Sequence of chain 1.A:
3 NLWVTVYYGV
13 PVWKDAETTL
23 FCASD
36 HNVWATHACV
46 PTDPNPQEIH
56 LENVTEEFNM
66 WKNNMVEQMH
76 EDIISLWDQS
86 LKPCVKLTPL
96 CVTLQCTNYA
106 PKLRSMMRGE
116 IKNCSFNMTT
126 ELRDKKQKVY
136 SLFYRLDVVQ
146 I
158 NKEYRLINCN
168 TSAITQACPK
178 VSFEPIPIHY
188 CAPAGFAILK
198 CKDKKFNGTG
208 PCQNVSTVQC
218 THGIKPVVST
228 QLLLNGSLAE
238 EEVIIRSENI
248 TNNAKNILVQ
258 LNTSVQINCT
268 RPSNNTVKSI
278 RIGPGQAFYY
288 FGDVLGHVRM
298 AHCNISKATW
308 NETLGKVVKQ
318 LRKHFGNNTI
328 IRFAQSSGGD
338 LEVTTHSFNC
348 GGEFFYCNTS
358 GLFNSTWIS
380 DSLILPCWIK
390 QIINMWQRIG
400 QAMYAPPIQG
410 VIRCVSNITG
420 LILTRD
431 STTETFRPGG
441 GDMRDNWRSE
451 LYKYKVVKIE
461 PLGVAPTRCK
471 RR

Binding-site contacts:
Ligand atom C7 contacts residue ASN204 of chain 1.A at 3.1 Å.
Ligand atom C4 contacts residue ASN204 of chain 1.A at 4.2 Å.
Ligand atom O5 contacts residue ASN204 of chain 1.A at 2.4 Å (h-bond).
Ligand atom C1 contacts residue THR206 of chain 1.A at 3.4 Å.
Ligand atom C5 contacts residue THR206 of chain 1.A at 4.5 Å.
Ligand atom C8 contacts residue ASN204 of chain 1.A at 4.3 Å.
Ligand atom C5 contacts residue ASN204 of chain 1.A at 3.7 Å.
Ligand atom O5 contacts residue THR206 of chain 1.A at 4.3 Å.
Ligand atom C2 contacts residue ASN204 of chain 1.A at 2.4 Å.
Ligand atom C7 contacts residue THR206 of chain 1.A at 4.4 Å.
Ligand atom O7 contacts residue HIS321 of chain 1.A at 3.8 Å.
Ligand atom C8 contacts residue SER244 of chain 1.A at 3.0 Å.
Ligand atom C3 contacts residue THR206 of chain 1.A at 4.2 Å.
Ligand atom C1 contacts residue ASN204 of chain 1.A at 1.4 Å.
Ligand atom C3 contacts residue ASN204 of chain 1.A at 3.8 Å.
Ligand atom C2 contacts residue THR206 of chain 1.A at 3.9 Å.
Ligand atom O7 contacts residue ASN204 of chain 1.A at 3.1 Å (h-bond).
Ligand atom N2 contacts residue ASN204 of chain 1.A at 2.9 Å (h-bond).
Ligand atom C7 contacts residue SER244 of chain 1.A at 4.4 Å.
Ligand atom N2 contacts residue THR206 of chain 1.A at 3.6 Å.

A protein and the small-molecule ligand that binds it are described below.
Small molecule (SMILES): CC(=O)N[C@@H]1[C@@H](O)[C@H](O)[C@@H](CO)O[C@H]1O